Binding-site contacts:
Ligand atom C03 contacts residue TYR402 of chain 1.A at 3.4 Å (hydrophobic).
Ligand atom C04 contacts residue VAL398 of chain 1.A at 3.4 Å (hydrophobic).
Ligand atom C20 contacts residue TYR402 of chain 1.A at 3.8 Å (hydrophobic).
Ligand atom C02 contacts residue VAL398 of chain 1.A at 3.6 Å (hydrophobic).
Ligand atom C02 contacts residue TYR402 of chain 1.A at 3.6 Å (hydrophobic).
Ligand atom O17 contacts residue TRP406 of chain 1.A at 3.6 Å.
Ligand atom C03 contacts residue VAL398 of chain 1.A at 3.1 Å (hydrophobic).
Ligand atom C09 contacts residue SER473 of chain 1.A at 3.4 Å.
Ligand atom C13 contacts residue ASP419 of chain 1.A at 3.4 Å.
Ligand atom C07 contacts residue VAL398 of chain 1.A at 3.6 Å (hydrophobic).
Ligand atom C20 contacts residue LEU407 of chain 1.A at 3.7 Å (hydrophobic).
Ligand atom O17 contacts residue TYR402 of chain 1.A at 3.2 Å.
Ligand atom C18 contacts residue TYR402 of chain 1.A at 3.5 Å (hydrophobic).
Ligand atom C08 contacts residue ILE422 of chain 1.A at 3.6 Å (hydrophobic).
Ligand atom BR1 contacts residue THR401 of chain 1.A at 3.9 Å.
Ligand atom C04 contacts residue TYR402 of chain 1.A at 3.3 Å (hydrophobic).
Ligand atom N11 contacts residue ASP419 of chain 1.A at 3.3 Å (salt-bridge).
Ligand atom O10 contacts residue SER473 of chain 1.A at 2.5 Å (h-bond).
Ligand atom O05 contacts residue ALA382 of chain 1.A at 3.3 Å.
Ligand atom O10 contacts residue TYR402 of chain 1.A at 3.3 Å (h-bond).
Ligand atom O05 contacts residue TYR402 of chain 1.A at 3.7 Å.
Ligand atom C06 contacts residue TYR402 of chain 1.A at 4.0 Å (hydrophobic).
Ligand atom C16 contacts residue TYR402 of chain 1.A at 4.0 Å (hydrophobic).
Ligand atom C12 contacts residue TRP434 of chain 1.A at 3.6 Å (hydrophobic).
Ligand atom O05 contacts residue VAL398 of chain 1.A at 3.2 Å.
Ligand atom C19 contacts residue TRP406 of chain 1.A at 3.5 Å (hydrophobic).
Ligand atom C18 contacts residue TRP406 of chain 1.A at 3.9 Å (hydrophobic).
Ligand atom C13 contacts residue PHE439 of chain 1.A at 4.0 Å (hydrophobic).
Ligand atom S15 contacts residue ALA449 of chain 1.A at 3.6 Å.
Ligand atom C14 contacts residue TRP434 of chain 1.A at 3.8 Å (hydrophobic).
Ligand atom C06 contacts residue VAL398 of chain 1.A at 3.7 Å (hydrophobic).
Ligand atom C03 contacts residue ALA382 of chain 1.A at 3.8 Å (hydrophobic).
Ligand atom C04 contacts residue ALA382 of chain 1.A at 3.9 Å (hydrophobic).
Ligand atom C18 contacts residue TYR410 of chain 1.A at 4.0 Å (hydrophobic).
Ligand atom O10 contacts residue TRP434 of chain 1.A at 4.0 Å.
Ligand atom C14 contacts residue PHE439 of chain 1.A at 3.8 Å (hydrophobic).
Ligand atom C19 contacts residue TYR402 of chain 1.A at 3.7 Å (hydrophobic).
Ligand atom C12 contacts residue ASP419 of chain 1.A at 3.8 Å.
Ligand atom BR1 contacts residue TYR402 of chain 1.A at 3.9 Å.
Ligand atom BR1 contacts residue GLY400 of chain 1.A at 3.4 Å.

Sequence of chain 1.A:
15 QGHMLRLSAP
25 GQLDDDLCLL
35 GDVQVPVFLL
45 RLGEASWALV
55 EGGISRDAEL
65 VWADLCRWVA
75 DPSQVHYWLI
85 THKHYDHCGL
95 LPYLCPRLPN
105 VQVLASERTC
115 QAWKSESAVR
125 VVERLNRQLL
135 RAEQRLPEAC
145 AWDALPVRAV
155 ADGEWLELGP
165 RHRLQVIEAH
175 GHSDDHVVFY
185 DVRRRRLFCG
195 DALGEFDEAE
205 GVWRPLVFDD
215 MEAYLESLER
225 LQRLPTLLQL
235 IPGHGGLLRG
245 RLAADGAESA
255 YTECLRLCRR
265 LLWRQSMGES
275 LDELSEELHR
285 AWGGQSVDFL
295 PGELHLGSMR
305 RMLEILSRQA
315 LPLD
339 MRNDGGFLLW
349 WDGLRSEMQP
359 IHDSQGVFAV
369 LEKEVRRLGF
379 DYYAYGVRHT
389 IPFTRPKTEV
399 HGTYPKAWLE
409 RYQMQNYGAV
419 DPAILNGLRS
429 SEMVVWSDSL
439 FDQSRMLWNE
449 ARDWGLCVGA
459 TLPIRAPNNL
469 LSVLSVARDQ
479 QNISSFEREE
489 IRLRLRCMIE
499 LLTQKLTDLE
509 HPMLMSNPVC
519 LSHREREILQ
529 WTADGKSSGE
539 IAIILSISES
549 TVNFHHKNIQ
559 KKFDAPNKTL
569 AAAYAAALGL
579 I

This protein binds this small molecule.
Small molecule (SMILES): O=C(CCCOc1cccc(Br)c1)N[C@H]1CCSC1=O